The protein below binds the small molecule below.
Small molecule (SMILES): CC(=O)N[C@@H]1[C@@H](O)[C@H](O)[C@@H](CO)O[C@H]1O

Binding-site contacts:
Ligand atom C6 contacts residue THR1129 of chain 1.B at 4.4 Å.
Ligand atom N2 contacts residue ASN1127 of chain 1.B at 2.9 Å (h-bond).
Ligand atom N2 contacts residue HIS1130 of chain 1.B at 4.3 Å.
Ligand atom O5 contacts residue THR1129 of chain 1.B at 4.3 Å.
Ligand atom O7 contacts residue PHE1132 of chain 1.B at 3.8 Å.
Ligand atom C8 contacts residue PHE1132 of chain 1.B at 3.7 Å (hydrophobic).
Ligand atom C7 contacts residue ASN1127 of chain 1.B at 3.3 Å.
Ligand atom C2 contacts residue HIS1130 of chain 1.B at 3.9 Å.
Ligand atom C5 contacts residue ASN1127 of chain 1.B at 3.6 Å.
Ligand atom C1 contacts residue HIS1130 of chain 1.B at 4.4 Å.
Ligand atom C3 contacts residue ASN1127 of chain 1.B at 3.8 Å.
Ligand atom O7 contacts residue HIS1130 of chain 1.B at 2.5 Å (h-bond).
Ligand atom O6 contacts residue THR1129 of chain 1.B at 4.5 Å.
Ligand atom O5 contacts residue ASN1127 of chain 1.B at 2.3 Å (h-bond).
Ligand atom O6 contacts residue ASN1127 of chain 1.B at 4.2 Å.
Ligand atom C2 contacts residue ASN1127 of chain 1.B at 2.4 Å.
Ligand atom C4 contacts residue ASN1127 of chain 1.B at 4.2 Å.
Ligand atom C1 contacts residue ASN1127 of chain 1.B at 1.4 Å.
Ligand atom O7 contacts residue ASN1127 of chain 1.B at 3.3 Å (h-bond).
Ligand atom C7 contacts residue HIS1130 of chain 1.B at 3.7 Å.
Ligand atom C7 contacts residue PHE1132 of chain 1.B at 4.1 Å (hydrophobic).

Sequence of chain 1.B:
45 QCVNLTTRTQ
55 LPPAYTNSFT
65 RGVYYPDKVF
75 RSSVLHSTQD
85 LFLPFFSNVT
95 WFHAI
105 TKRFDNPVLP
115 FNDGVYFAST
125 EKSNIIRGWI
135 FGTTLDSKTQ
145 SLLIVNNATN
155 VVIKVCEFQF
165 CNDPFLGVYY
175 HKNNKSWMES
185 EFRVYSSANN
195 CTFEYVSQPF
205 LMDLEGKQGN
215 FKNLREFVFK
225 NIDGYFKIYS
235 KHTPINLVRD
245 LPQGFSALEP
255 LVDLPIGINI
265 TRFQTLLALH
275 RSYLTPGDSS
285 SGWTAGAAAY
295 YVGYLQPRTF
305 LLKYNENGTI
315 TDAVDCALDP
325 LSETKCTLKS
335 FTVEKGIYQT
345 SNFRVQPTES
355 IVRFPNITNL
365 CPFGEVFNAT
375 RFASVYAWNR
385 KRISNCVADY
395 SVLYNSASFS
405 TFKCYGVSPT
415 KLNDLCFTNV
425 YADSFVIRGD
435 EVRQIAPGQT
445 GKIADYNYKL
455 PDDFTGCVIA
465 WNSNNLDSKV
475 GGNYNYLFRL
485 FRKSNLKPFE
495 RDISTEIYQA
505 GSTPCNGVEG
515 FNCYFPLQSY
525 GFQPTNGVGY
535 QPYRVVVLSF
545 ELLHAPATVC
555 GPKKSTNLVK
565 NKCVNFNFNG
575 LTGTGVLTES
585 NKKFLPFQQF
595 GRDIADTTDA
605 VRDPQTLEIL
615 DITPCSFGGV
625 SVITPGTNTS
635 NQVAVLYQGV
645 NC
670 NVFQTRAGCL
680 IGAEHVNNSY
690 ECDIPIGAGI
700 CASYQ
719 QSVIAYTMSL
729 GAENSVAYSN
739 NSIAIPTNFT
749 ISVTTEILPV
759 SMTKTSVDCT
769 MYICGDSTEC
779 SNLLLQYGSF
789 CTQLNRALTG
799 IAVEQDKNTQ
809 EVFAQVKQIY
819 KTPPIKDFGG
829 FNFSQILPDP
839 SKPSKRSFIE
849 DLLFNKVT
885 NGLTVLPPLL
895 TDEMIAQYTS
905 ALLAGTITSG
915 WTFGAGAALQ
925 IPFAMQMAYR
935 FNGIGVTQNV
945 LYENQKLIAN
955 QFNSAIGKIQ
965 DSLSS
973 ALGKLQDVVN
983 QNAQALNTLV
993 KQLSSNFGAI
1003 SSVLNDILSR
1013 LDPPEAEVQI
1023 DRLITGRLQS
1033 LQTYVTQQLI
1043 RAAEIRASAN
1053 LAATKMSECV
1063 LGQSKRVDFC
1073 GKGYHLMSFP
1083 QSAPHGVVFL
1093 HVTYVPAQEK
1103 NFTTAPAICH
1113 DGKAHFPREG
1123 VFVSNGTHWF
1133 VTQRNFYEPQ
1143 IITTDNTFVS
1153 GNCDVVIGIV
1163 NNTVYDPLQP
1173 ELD